Sequence of chain 1.C:
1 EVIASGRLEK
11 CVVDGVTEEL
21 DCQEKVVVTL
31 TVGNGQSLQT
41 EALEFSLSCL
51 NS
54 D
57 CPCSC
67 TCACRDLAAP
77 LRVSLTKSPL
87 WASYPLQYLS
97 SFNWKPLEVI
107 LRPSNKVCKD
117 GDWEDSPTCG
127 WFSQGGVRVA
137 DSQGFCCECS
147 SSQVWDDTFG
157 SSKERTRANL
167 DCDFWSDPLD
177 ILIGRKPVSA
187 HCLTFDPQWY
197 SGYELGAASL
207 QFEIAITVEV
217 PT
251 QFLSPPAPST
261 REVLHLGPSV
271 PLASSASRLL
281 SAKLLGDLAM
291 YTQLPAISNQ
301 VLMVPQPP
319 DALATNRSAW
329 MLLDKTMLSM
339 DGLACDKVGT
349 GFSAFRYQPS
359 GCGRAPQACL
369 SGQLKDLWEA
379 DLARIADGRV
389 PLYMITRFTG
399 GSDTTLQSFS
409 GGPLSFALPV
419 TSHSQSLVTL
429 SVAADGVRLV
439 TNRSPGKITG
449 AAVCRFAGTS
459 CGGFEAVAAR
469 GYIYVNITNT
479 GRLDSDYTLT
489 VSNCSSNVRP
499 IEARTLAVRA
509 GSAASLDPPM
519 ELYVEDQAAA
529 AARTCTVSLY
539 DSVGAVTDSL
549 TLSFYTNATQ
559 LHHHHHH

This protein binds this small molecule.
Small molecule (SMILES): CC(=O)N[C@@H]1[C@@H](O)[C@H](O)[C@@H](CO)O[C@H]1O

Binding-site contacts:
Ligand atom C8 contacts residue PRO411 of chain 1.C at 3.9 Å (hydrophobic).
Ligand atom C2 contacts residue ASN324 of chain 1.C at 2.5 Å.
Ligand atom O5 contacts residue ASN324 of chain 1.C at 2.3 Å (h-bond).
Ligand atom N2 contacts residue ASN324 of chain 1.C at 2.9 Å (h-bond).
Ligand atom O7 contacts residue ASN324 of chain 1.C at 3.1 Å (h-bond).
Ligand atom C1 contacts residue ASN324 of chain 1.C at 1.4 Å.
Ligand atom C7 contacts residue ASN324 of chain 1.C at 3.2 Å.
Ligand atom C4 contacts residue ASN324 of chain 1.C at 4.2 Å.
Ligand atom C8 contacts residue TRP328 of chain 1.C at 4.3 Å (hydrophobic).
Ligand atom C8 contacts residue ASN324 of chain 1.C at 4.3 Å.
Ligand atom C5 contacts residue ASN324 of chain 1.C at 3.6 Å.
Ligand atom C3 contacts residue ASN324 of chain 1.C at 3.8 Å.